The protein below binds the small molecule below.
Small molecule (SMILES): O=C(O)CC[C@@H](O)C(=O)O

Sequence of chain 1.A:
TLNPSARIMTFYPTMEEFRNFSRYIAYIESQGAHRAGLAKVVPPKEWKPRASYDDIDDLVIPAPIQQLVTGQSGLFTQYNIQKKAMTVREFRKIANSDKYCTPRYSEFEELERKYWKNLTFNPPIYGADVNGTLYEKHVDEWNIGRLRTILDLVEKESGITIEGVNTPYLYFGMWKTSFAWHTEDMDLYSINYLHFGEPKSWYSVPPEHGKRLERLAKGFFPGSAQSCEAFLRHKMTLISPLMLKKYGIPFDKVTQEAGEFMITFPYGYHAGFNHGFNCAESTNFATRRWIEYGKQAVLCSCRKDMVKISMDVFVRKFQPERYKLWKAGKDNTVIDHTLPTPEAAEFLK

Sequence of chain 1.C:
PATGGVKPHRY

Binding-site contacts:
Ligand atom C2 contacts residue TRP230 of chain 1.A at 3.5 Å (hydrophobic).
Ligand atom C5 contacts residue LYS228 of chain 1.A at 3.8 Å.
Ligand atom O4 contacts residue TYR199 of chain 1.A at 4.1 Å.
Ligand atom O3 contacts residue HIS210 of chain 1.A at 3.4 Å (h-bond).
Ligand atom C3 contacts residue TRP230 of chain 1.A at 4.2 Å (hydrophobic).
Ligand atom O3 contacts residue HIS298 of chain 1.A at 3.6 Å (h-bond).
Ligand atom C1 contacts residue TRP230 of chain 1.A at 3.8 Å (hydrophobic).
Ligand atom C2 contacts residue HIS298 of chain 1.A at 4.2 Å.
Ligand atom O2 contacts residue SER218 of chain 1.A at 4.0 Å.
Ligand atom C1 contacts residue SER310 of chain 1.A at 3.8 Å.
Ligand atom O4 contacts residue ASN220 of chain 1.A at 3.6 Å.
Ligand atom O5 contacts residue TYR199 of chain 1.A at 3.7 Å.
Ligand atom C1 contacts residue SER218 of chain 1.A at 3.8 Å.
Ligand atom O3 contacts residue NI1 of chain 1.E at 2.3 Å (h-bond).
Ligand atom O3 contacts residue PHE207 of chain 1.A at 3.9 Å.
Ligand atom O2 contacts residue NI1 of chain 1.E at 4.2 Å.
Ligand atom C2 contacts residue ASN220 of chain 1.A at 3.9 Å.
Ligand atom O4 contacts residue TYR154 of chain 1.A at 3.2 Å (h-bond).
Ligand atom O2 contacts residue M3L7 of chain 1.C at 3.6 Å.
Ligand atom O1 contacts residue GLU212 of chain 1.A at 3.2 Å (salt-bridge).
Ligand atom C4 contacts residue PHE207 of chain 1.A at 3.4 Å (hydrophobic).
Ligand atom O2 contacts residue TRP230 of chain 1.A at 4.1 Å.
Ligand atom O5 contacts residue TYR154 of chain 1.A at 2.7 Å (h-bond).
Ligand atom O2 contacts residue ASN220 of chain 1.A at 2.9 Å (h-bond).
Ligand atom C5 contacts residue TYR154 of chain 1.A at 3.2 Å (hydrophobic).
Ligand atom O1 contacts residue HIS298 of chain 1.A at 3.4 Å (h-bond).
Ligand atom C1 contacts residue NI1 of chain 1.E at 3.0 Å.
Ligand atom O4 contacts residue LYS228 of chain 1.A at 2.8 Å (salt-bridge).
Ligand atom O1 contacts residue M3L7 of chain 1.C at 4.2 Å.
Ligand atom O1 contacts residue NI1 of chain 1.E at 2.3 Å (h-bond).
Ligand atom O1 contacts residue THR292 of chain 1.A at 3.9 Å.
Ligand atom C2 contacts residue NI1 of chain 1.E at 3.1 Å.
Ligand atom O5 contacts residue PHE207 of chain 1.A at 3.6 Å.
Ligand atom C1 contacts residue M3L7 of chain 1.C at 3.8 Å.
Ligand atom C5 contacts residue PHE207 of chain 1.A at 3.7 Å (hydrophobic).
Ligand atom C1 contacts residue ASN220 of chain 1.A at 3.8 Å.
Ligand atom O2 contacts residue SER310 of chain 1.A at 2.8 Å (h-bond).
Ligand atom C3 contacts residue M3L7 of chain 1.C at 4.2 Å.
Ligand atom C3 contacts residue ASN220 of chain 1.A at 3.2 Å.
Ligand atom O1 contacts residue SER218 of chain 1.A at 2.9 Å (h-bond).